Sequence of chain 1.A:
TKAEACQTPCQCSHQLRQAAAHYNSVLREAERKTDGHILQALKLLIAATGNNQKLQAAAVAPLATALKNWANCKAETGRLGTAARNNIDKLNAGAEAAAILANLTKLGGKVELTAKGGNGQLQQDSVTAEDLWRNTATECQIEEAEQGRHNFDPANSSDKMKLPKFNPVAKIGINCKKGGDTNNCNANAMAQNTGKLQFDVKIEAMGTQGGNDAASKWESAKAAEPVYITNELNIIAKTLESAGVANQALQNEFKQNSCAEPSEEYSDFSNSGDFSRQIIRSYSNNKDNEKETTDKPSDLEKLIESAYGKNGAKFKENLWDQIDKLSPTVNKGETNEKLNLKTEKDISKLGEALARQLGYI

Binding-site contacts:
Ligand atom O4 contacts residue ALA63 of chain 1.D at 3.7 Å.
Ligand atom C8 contacts residue THR281 of chain 1.A at 3.5 Å.
Ligand atom O7 contacts residue CYS182 of chain 1.D at 3.5 Å (h-bond).
Ligand atom O6 contacts residue GLU138 of chain 1.D at 2.7 Å (salt-bridge).
Ligand atom O4 contacts residue ARG59 of chain 1.D at 3.8 Å.
Ligand atom C8 contacts residue CYS182 of chain 1.D at 3.3 Å (hydrophobic).
Ligand atom C6 contacts residue HIS56 of chain 1.D at 3.5 Å.
Ligand atom C6 contacts residue GLU138 of chain 1.D at 3.5 Å.
Ligand atom O3 contacts residue CYS182 of chain 1.D at 3.0 Å (h-bond).
Ligand atom O6 contacts residue THR281 of chain 1.A at 3.0 Å (h-bond).
Ligand atom C6 contacts residue HIS56 of chain 1.D at 3.8 Å.
Ligand atom O7 contacts residue THR180 of chain 1.D at 3.1 Å (h-bond).
Ligand atom O2 contacts residue ARG59 of chain 1.D at 3.5 Å.
Ligand atom O6 contacts residue CYS182 of chain 1.D at 3.7 Å.
Ligand atom C4 contacts residue GLU181 of chain 1.D at 3.5 Å.
Ligand atom C7 contacts residue CYS182 of chain 1.D at 3.5 Å (hydrophobic).
Ligand atom C2 contacts residue ASN145 of chain 1.D at 2.6 Å.
Ligand atom N2 contacts residue CYS182 of chain 1.D at 3.6 Å (h-bond).
Ligand atom O5 contacts residue ASN145 of chain 1.D at 2.4 Å (h-bond).
Ligand atom C3 contacts residue THR180 of chain 1.D at 3.7 Å.
Ligand atom O5 contacts residue ALA141 of chain 1.D at 3.4 Å (h-bond).
Ligand atom C1 contacts residue ALA141 of chain 1.D at 3.3 Å (hydrophobic).
Ligand atom C8 contacts residue ASN145 of chain 1.D at 3.3 Å.
Ligand atom O6 contacts residue HIS56 of chain 1.D at 3.0 Å (h-bond).
Ligand atom N2 contacts residue ASN145 of chain 1.D at 3.1 Å (h-bond).
Ligand atom C1 contacts residue ASN145 of chain 1.D at 1.4 Å.
Ligand atom O5 contacts residue GLU181 of chain 1.D at 3.5 Å.
Ligand atom O3 contacts residue GLU181 of chain 1.D at 3.5 Å.
Ligand atom O5 contacts residue GLU181 of chain 1.D at 3.8 Å.
Ligand atom O6 contacts residue HIS56 of chain 1.D at 3.3 Å (h-bond).
Ligand atom O4 contacts residue HIS192 of chain 1.D at 3.3 Å.
Ligand atom C7 contacts residue THR180 of chain 1.D at 3.4 Å.
Ligand atom O3 contacts residue LYS132 of chain 1.A at 3.7 Å.
Ligand atom C6 contacts residue THR281 of chain 1.A at 3.5 Å.
Ligand atom O7 contacts residue GLU181 of chain 1.D at 3.7 Å.
Ligand atom N2 contacts residue THR180 of chain 1.D at 2.8 Å (h-bond).
Ligand atom C5 contacts residue ASN145 of chain 1.D at 3.6 Å.
Ligand atom O6 contacts residue ARG59 of chain 1.D at 3.0 Å (salt-bridge).
Ligand atom C7 contacts residue ASN145 of chain 1.D at 3.5 Å.
Ligand atom C8 contacts residue ALA144 of chain 1.D at 3.5 Å (hydrophobic).

The protein below binds the small molecule below.
Small molecule (SMILES): CC(=O)N[C@H]1[C@H](O[C@H]2[C@H](O)[C@@H](NC(C)=O)CO[C@@H]2CO)O[C@H](CO)[C@@H](O[C@@H]2O[C@H](CO[C@H]3O[C@H](CO)[C@@H](O)[C@H](O)[C@@H]3O)[C@@H](O)[C@H](O[C@H]3O[C@H](CO)[C@@H](O)[C@H](O)[C@@H]3O[C@H]3O[C@H](CO)[C@@H](O)[C@H](O)[C@@H]3O)[C@@H]2O)[C@@H]1O

Sequence of chain 1.D:
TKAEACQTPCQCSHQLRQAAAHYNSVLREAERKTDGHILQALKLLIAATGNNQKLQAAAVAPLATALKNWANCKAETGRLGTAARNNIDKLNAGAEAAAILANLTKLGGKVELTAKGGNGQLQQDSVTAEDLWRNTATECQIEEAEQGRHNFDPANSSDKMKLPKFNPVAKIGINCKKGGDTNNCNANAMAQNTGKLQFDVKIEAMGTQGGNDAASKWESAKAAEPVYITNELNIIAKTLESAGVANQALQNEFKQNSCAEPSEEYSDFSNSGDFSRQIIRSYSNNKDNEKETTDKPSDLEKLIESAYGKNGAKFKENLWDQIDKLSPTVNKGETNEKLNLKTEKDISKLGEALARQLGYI